This small molecule binds to this protein.
Small molecule (SMILES): N[C@@H](Cc1ccccc1)C(=O)NCC=O

Sequence of chain 8.MA:
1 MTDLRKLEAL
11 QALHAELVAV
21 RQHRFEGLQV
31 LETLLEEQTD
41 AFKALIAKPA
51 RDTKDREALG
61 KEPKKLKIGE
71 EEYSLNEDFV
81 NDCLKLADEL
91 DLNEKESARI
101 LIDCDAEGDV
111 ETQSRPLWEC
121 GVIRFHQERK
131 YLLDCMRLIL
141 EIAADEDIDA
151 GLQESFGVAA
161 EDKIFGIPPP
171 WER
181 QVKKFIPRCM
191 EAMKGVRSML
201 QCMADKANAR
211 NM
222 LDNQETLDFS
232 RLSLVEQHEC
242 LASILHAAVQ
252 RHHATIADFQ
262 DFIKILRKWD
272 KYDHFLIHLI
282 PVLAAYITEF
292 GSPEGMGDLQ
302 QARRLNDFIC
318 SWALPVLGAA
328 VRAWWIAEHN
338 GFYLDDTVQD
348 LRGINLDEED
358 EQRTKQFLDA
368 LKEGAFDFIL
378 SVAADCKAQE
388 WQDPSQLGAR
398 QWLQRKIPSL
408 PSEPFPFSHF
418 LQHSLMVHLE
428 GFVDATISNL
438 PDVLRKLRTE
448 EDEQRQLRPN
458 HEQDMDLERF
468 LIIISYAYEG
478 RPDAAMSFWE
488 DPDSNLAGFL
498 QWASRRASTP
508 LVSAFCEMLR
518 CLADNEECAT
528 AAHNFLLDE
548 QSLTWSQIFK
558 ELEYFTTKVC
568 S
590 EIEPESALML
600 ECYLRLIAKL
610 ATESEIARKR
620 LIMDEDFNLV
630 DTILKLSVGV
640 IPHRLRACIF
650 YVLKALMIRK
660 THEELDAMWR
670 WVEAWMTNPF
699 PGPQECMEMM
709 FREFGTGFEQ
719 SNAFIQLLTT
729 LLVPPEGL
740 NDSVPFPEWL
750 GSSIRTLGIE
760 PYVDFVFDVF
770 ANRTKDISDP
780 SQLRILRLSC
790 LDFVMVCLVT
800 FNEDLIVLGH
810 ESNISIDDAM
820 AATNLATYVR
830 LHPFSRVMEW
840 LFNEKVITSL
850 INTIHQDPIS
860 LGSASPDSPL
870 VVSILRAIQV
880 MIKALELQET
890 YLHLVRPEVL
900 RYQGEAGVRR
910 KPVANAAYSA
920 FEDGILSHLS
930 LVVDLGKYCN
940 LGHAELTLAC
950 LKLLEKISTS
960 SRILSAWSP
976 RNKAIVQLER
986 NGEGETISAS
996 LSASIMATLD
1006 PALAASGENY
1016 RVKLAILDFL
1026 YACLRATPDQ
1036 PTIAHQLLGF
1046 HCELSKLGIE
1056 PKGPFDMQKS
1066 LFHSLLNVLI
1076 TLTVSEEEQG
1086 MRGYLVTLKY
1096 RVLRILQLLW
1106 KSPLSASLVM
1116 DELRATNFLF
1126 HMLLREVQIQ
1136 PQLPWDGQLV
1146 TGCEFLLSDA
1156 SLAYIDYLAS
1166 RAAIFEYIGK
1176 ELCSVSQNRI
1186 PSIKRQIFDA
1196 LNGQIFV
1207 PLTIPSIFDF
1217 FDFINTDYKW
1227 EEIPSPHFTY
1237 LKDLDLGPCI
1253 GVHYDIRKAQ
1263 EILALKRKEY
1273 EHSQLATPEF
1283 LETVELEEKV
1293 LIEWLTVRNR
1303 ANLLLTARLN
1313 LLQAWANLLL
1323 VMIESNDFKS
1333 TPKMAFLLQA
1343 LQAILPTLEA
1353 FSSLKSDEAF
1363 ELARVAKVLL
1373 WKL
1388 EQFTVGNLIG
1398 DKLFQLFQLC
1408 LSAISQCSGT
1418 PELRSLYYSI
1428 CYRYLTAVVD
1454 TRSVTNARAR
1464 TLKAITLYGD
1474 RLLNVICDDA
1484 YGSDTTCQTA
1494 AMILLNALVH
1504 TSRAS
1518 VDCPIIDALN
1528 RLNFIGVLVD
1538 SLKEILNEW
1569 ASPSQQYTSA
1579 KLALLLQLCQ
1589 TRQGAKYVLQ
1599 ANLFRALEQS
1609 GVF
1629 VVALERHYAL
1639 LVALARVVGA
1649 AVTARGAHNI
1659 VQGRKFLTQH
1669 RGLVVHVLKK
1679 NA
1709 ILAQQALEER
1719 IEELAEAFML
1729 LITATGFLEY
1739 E

Binding-site contacts:
Ligand atom C contacts residue ARG442 of chain 8.MA at 4.4 Å.
Ligand atom CD1 contacts residue ASN492 of chain 8.MA at 3.9 Å.
Ligand atom CD1 contacts residue PRO438 of chain 8.MA at 4.4 Å (hydrophobic).
Ligand atom N contacts residue ARG442 of chain 8.MA at 4.2 Å.
Ligand atom CE1 contacts residue PRO438 of chain 8.MA at 3.8 Å (hydrophobic).
Ligand atom CB contacts residue GLY495 of chain 8.MA at 3.9 Å.
Ligand atom C contacts residue ASN492 of chain 8.MA at 4.0 Å.
Ligand atom N contacts residue ASN492 of chain 8.MA at 3.3 Å (h-bond).
Ligand atom CG contacts residue ASN492 of chain 8.MA at 4.3 Å.
Ligand atom CG contacts residue PHE496 of chain 8.MA at 4.0 Å (hydrophobic).
Ligand atom CD1 contacts residue PHE496 of chain 8.MA at 3.7 Å (hydrophobic).
Ligand atom O contacts residue ARG442 of chain 8.MA at 4.3 Å.
Ligand atom CD1 contacts residue ILE434 of chain 8.MA at 4.1 Å (hydrophobic).
Ligand atom O contacts residue ASN492 of chain 8.MA at 4.2 Å.
Ligand atom CD2 contacts residue PRO438 of chain 8.MA at 4.4 Å (hydrophobic).
Ligand atom CE1 contacts residue PHE496 of chain 8.MA at 3.6 Å (hydrophobic).
Ligand atom CD2 contacts residue ARG442 of chain 8.MA at 3.5 Å.
Ligand atom CE2 contacts residue PRO438 of chain 8.MA at 3.7 Å (hydrophobic).
Ligand atom CE2 contacts residue ARG442 of chain 8.MA at 3.6 Å.
Ligand atom CE1 contacts residue ILE434 of chain 8.MA at 3.9 Å (hydrophobic).
Ligand atom CB contacts residue ASN492 of chain 8.MA at 3.8 Å.
Ligand atom N contacts residue SER491 of chain 8.MA at 4.1 Å.
Ligand atom CA contacts residue ARG442 of chain 8.MA at 3.6 Å.
Ligand atom CG contacts residue GLY495 of chain 8.MA at 4.4 Å.
Ligand atom CA contacts residue ASN492 of chain 8.MA at 3.3 Å.
Ligand atom O contacts residue PRO438 of chain 8.MA at 4.0 Å.
Ligand atom CZ contacts residue PHE496 of chain 8.MA at 3.9 Å (hydrophobic).
Ligand atom CB contacts residue PHE496 of chain 8.MA at 3.9 Å (hydrophobic).
Ligand atom CZ contacts residue PRO438 of chain 8.MA at 3.4 Å (hydrophobic).